Sequence of chain 4.A:
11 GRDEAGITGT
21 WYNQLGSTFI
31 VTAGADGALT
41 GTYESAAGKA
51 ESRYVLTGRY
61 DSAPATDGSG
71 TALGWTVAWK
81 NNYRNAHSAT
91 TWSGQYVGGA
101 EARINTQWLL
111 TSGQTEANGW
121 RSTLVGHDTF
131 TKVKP

Sequence of chain 2.A:
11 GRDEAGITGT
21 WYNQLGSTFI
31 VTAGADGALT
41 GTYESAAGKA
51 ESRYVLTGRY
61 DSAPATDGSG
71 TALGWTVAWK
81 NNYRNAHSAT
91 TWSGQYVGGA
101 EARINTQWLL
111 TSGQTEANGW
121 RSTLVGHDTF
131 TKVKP

Binding-site contacts:
Ligand atom C27 contacts residue GLN114 of chain 2.A at 3.1 Å.
Ligand atom C19 contacts residue SER112 of chain 2.A at 3.4 Å.
Ligand atom N09 contacts residue SER88 of chain 2.A at 3.1 Å (h-bond).
Ligand atom O07 contacts residue LYS49 of chain 2.A at 2.8 Å (salt-bridge).
Ligand atom C10 contacts residue ASP128 of chain 2.A at 3.8 Å.
Ligand atom C26 contacts residue SER112 of chain 2.A at 3.2 Å.
Ligand atom C17 contacts residue TRP79 of chain 2.A at 3.6 Å (hydrophobic).
Ligand atom C15 contacts residue LEU110 of chain 2.A at 3.8 Å (hydrophobic).
Ligand atom O03 contacts residue ASP128 of chain 2.A at 3.8 Å.
Ligand atom C10 contacts residue TRP108 of chain 2.A at 3.7 Å (hydrophobic).
Ligand atom C18 contacts residue SER88 of chain 2.A at 3.8 Å.
Ligand atom C12 contacts residue TRP108 of chain 2.A at 3.2 Å (hydrophobic).
Ligand atom C14 contacts residue SER45 of chain 2.A at 3.5 Å.
Ligand atom S04 contacts residue THR90 of chain 2.A at 3.3 Å (h-bond).
Ligand atom C05 contacts residue TYR43 of chain 2.A at 3.5 Å (hydrophobic).
Ligand atom C24 contacts residue SER112 of chain 2.A at 3.4 Å.
Ligand atom C05 contacts residue SER45 of chain 2.A at 3.8 Å.
Ligand atom C08 contacts residue TRP120 of chain 4.A at 3.8 Å (hydrophobic).
Ligand atom O03 contacts residue TYR43 of chain 2.A at 2.7 Å (h-bond).
Ligand atom C15 contacts residue TRP79 of chain 2.A at 3.7 Å (hydrophobic).
Ligand atom O03 contacts residue SER27 of chain 2.A at 2.7 Å (h-bond).
Ligand atom C01 contacts residue TRP120 of chain 4.A at 3.6 Å (hydrophobic).
Ligand atom C17 contacts residue LYS49 of chain 2.A at 3.6 Å.
Ligand atom S04 contacts residue TRP79 of chain 2.A at 3.6 Å.
Ligand atom S04 contacts residue TRP92 of chain 2.A at 3.8 Å.
Ligand atom C22 contacts residue SER112 of chain 2.A at 3.2 Å.
Ligand atom O07 contacts residue GLY48 of chain 2.A at 3.6 Å.
Ligand atom O03 contacts residue ASN23 of chain 2.A at 3.0 Å (h-bond).
Ligand atom C05 contacts residue SER27 of chain 2.A at 3.7 Å.
Ligand atom N02 contacts residue ASP128 of chain 2.A at 2.8 Å (salt-bridge).
Ligand atom C05 contacts residue ASN23 of chain 2.A at 3.8 Å.
Ligand atom N06 contacts residue SER45 of chain 2.A at 2.9 Å (h-bond).
Ligand atom N13 contacts residue GLN114 of chain 2.A at 3.1 Å (h-bond).
Ligand atom C16 contacts residue TRP79 of chain 2.A at 3.7 Å (hydrophobic).
Ligand atom C14 contacts residue ALA47 of chain 2.A at 3.6 Å (hydrophobic).
Ligand atom C05 contacts residue LEU25 of chain 2.A at 3.7 Å (hydrophobic).
Ligand atom C23 contacts residue LYS49 of chain 2.A at 3.6 Å.
Ligand atom C05 contacts residue ASP128 of chain 2.A at 3.7 Å.
Ligand atom N02 contacts residue LEU25 of chain 2.A at 3.8 Å.
Ligand atom N11 contacts residue SER112 of chain 2.A at 3.3 Å (h-bond).

A protein and the small-molecule ligand that binds it are described below.
Small molecule (SMILES): O=C(CCCC[C@@H]1SC[C@@H]2NC(=O)N[C@@H]21)NC1CCN(c2ccncc2)CC1